Sequence of chain 1.A:
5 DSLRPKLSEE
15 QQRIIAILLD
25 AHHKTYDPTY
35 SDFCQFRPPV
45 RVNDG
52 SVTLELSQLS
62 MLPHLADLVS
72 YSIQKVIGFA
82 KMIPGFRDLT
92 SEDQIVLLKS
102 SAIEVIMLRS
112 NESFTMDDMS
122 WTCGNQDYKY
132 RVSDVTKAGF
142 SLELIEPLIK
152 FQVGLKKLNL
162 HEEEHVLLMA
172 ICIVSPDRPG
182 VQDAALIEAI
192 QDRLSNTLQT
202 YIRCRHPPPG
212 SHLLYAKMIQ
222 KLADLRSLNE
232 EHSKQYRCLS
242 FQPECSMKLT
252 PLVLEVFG

This small molecule binds to this protein.
Small molecule (SMILES): C=C1C[C@H](C[C@H](C)[C@H]2CC[C@H]3/C(=C/C=C4/C[C@@H](O)C[C@H](O)C4=C)CCC[C@]23C)OC1=O

Binding-site contacts:
Ligand atom C15 contacts residue PHE141 of chain 1.A at 3.8 Å (hydrophobic).
Ligand atom C31 contacts residue ILE107 of chain 1.A at 3.7 Å (hydrophobic).
Ligand atom C20 contacts residue LEU63 of chain 1.A at 3.9 Å (hydrophobic).
Ligand atom C19 contacts residue PHE141 of chain 1.A at 3.6 Å (hydrophobic).
Ligand atom C11 contacts residue VAL136 of chain 1.A at 3.6 Å (hydrophobic).
Ligand atom O21 contacts residue PHE258 of chain 1.A at 3.9 Å.
Ligand atom C27 contacts residue SER114 of chain 1.A at 3.7 Å.
Ligand atom C29 contacts residue ARG110 of chain 1.A at 3.8 Å.
Ligand atom C8 contacts residue MET108 of chain 1.A at 3.9 Å (hydrophobic).
Ligand atom O34 contacts residue SER114 of chain 1.A at 2.8 Å (h-bond).
Ligand atom O34 contacts residue SER111 of chain 1.A at 3.5 Å.
Ligand atom C22 contacts residue VAL70 of chain 1.A at 3.8 Å (hydrophobic).
Ligand atom C1 contacts residue VAL136 of chain 1.A at 3.8 Å (hydrophobic).
Ligand atom C26 contacts residue CYS124 of chain 1.A at 3.7 Å (hydrophobic).
Ligand atom C18 contacts residue VAL70 of chain 1.A at 3.7 Å (hydrophobic).
Ligand atom C26 contacts residue SER114 of chain 1.A at 3.8 Å.
Ligand atom O32 contacts residue SER73 of chain 1.A at 2.7 Å (h-bond).
Ligand atom C12 contacts residue VAL70 of chain 1.A at 3.9 Å (hydrophobic).
Ligand atom C31 contacts residue SER73 of chain 1.A at 3.2 Å.
Ligand atom C26 contacts residue PHE37 of chain 1.A at 3.9 Å (hydrophobic).
Ligand atom C17 contacts residue HIS233 of chain 1.A at 3.5 Å.
Ligand atom C24 contacts residue SER111 of chain 1.A at 3.7 Å.
Ligand atom O16 contacts residue PHE141 of chain 1.A at 3.4 Å.
Ligand atom O21 contacts residue PHE141 of chain 1.A at 3.6 Å.
Ligand atom C73 contacts residue ARG110 of chain 1.A at 3.9 Å.
Ligand atom O32 contacts residue ARG110 of chain 1.A at 2.9 Å (salt-bridge).
Ligand atom O34 contacts residue TYR30 of chain 1.A at 3.2 Å (h-bond).
Ligand atom C18 contacts residue PHE141 of chain 1.A at 3.5 Å (hydrophobic).
Ligand atom C3 contacts residue TRP122 of chain 1.A at 3.6 Å (hydrophobic).
Ligand atom C19 contacts residue VAL70 of chain 1.A at 3.9 Å (hydrophobic).
Ligand atom O21 contacts residue HIS233 of chain 1.A at 3.2 Å (h-bond).
Ligand atom C17 contacts residue PHE141 of chain 1.A at 3.3 Å (hydrophobic).
Ligand atom C7 contacts residue LEU149 of chain 1.A at 3.9 Å (hydrophobic).
Ligand atom C23 contacts residue SER111 of chain 1.A at 3.3 Å.
Ligand atom C20 contacts residue ALA67 of chain 1.A at 3.7 Å (hydrophobic).
Ligand atom C30 contacts residue SER73 of chain 1.A at 3.8 Å.
Ligand atom C29 contacts residue SER73 of chain 1.A at 3.7 Å.
Ligand atom C9 contacts residue ILE107 of chain 1.A at 3.8 Å (hydrophobic).
Ligand atom O16 contacts residue HIS233 of chain 1.A at 3.0 Å (h-bond).
Ligand atom C17 contacts residue VAL70 of chain 1.A at 3.9 Å (hydrophobic).